This protein binds this small molecule.
Small molecule (SMILES): Cc1cc(N)nc(CCc2cc(CCCN(C)C)cc(C(F)(F)F)c2)c1

Sequence of chain 1.A:
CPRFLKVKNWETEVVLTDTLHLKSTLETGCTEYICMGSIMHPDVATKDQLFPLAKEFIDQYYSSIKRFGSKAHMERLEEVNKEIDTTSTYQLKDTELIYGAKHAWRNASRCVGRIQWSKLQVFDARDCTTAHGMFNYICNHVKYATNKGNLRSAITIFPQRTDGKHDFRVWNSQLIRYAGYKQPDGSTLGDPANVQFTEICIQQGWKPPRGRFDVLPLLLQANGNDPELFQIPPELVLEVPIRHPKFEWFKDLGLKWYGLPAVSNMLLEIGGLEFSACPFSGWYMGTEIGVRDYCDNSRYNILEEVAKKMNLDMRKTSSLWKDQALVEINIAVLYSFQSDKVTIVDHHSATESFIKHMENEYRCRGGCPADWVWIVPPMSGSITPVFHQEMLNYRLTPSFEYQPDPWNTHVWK

Binding-site contacts:
Ligand atom N01 contacts residue HEM1 of chain 1.C at 3.8 Å.
Ligand atom C07 contacts residue PRO269 of chain 1.A at 3.8 Å (hydrophobic).
Ligand atom C06 contacts residue GLU296 of chain 1.A at 3.4 Å.
Ligand atom C11 contacts residue HEM1 of chain 1.C at 3.9 Å.
Ligand atom C23 contacts residue ARG185 of chain 1.A at 3.3 Å.
Ligand atom C02 contacts residue GLU296 of chain 1.A at 3.4 Å.
Ligand atom C07 contacts residue SER289 of chain 1.A at 3.8 Å.
Ligand atom C12 contacts residue GLU296 of chain 1.A at 3.5 Å.
Ligand atom C22 contacts residue GLN182 of chain 1.A at 3.9 Å.
Ligand atom C16 contacts residue GLN182 of chain 1.A at 3.7 Å.
Ligand atom F19 contacts residue GLU296 of chain 1.A at 3.1 Å.
Ligand atom F18 contacts residue ARG307 of chain 1.A at 3.6 Å.
Ligand atom C07 contacts residue GLY290 of chain 1.A at 3.4 Å.
Ligand atom C05 contacts residue VAL271 of chain 1.A at 3.8 Å (hydrophobic).
Ligand atom F18 contacts residue ARG300 of chain 1.A at 3.6 Å.
Ligand atom F20 contacts residue HEM1 of chain 1.C at 3.3 Å.
Ligand atom C09 contacts residue VAL271 of chain 1.A at 3.8 Å (hydrophobic).
Ligand atom N24 contacts residue ARG185 of chain 1.A at 3.8 Å.
Ligand atom C12 contacts residue HEM1 of chain 1.C at 3.5 Å.
Ligand atom C25 contacts residue SER181 of chain 1.A at 3.9 Å.
Ligand atom C02 contacts residue HEM1 of chain 1.C at 3.5 Å.
Ligand atom N01 contacts residue GLU296 of chain 1.A at 2.6 Å (salt-bridge).
Ligand atom F18 contacts residue ASP301 of chain 1.A at 3.2 Å.
Ligand atom F19 contacts residue ASP301 of chain 1.A at 3.5 Å.
Ligand atom C22 contacts residue ARG185 of chain 1.A at 3.2 Å.
Ligand atom C08 contacts residue HEM1 of chain 1.C at 3.5 Å.
Ligand atom C03 contacts residue PRO269 of chain 1.A at 3.8 Å (hydrophobic).
Ligand atom C03 contacts residue TRP291 of chain 1.A at 3.6 Å (hydrophobic).
Ligand atom C07 contacts residue HEM1 of chain 1.C at 3.4 Å.
Ligand atom N02 contacts residue HEM1 of chain 1.C at 3.3 Å.
Ligand atom C03 contacts residue HEM1 of chain 1.C at 3.2 Å.
Ligand atom N02 contacts residue TYR292 of chain 1.A at 3.6 Å.
Ligand atom N02 contacts residue GLU296 of chain 1.A at 2.5 Å (salt-bridge).
Ligand atom C02 contacts residue TRP291 of chain 1.A at 3.5 Å (hydrophobic).
Ligand atom C08 contacts residue GLU296 of chain 1.A at 3.4 Å.
Ligand atom C13 contacts residue HEM1 of chain 1.C at 3.6 Å.
Ligand atom N02 contacts residue TRP291 of chain 1.A at 2.6 Å (h-bond).
Ligand atom C25 contacts residue ARG185 of chain 1.A at 3.1 Å.
Ligand atom C04 contacts residue HEM1 of chain 1.C at 3.8 Å.
Ligand atom C15 contacts residue GLN182 of chain 1.A at 3.9 Å.